This protein binds this small molecule.
Small molecule (SMILES): CC(C)[C@H](NC(=O)[C@@H](NC(=O)[C@H](C)NC(=O)[C@@H]1CCCN1C(=O)[C@H](C)N)[C@@H](C)OP(=O)(O)O)C(=O)O

Sequence of chain 1.A:
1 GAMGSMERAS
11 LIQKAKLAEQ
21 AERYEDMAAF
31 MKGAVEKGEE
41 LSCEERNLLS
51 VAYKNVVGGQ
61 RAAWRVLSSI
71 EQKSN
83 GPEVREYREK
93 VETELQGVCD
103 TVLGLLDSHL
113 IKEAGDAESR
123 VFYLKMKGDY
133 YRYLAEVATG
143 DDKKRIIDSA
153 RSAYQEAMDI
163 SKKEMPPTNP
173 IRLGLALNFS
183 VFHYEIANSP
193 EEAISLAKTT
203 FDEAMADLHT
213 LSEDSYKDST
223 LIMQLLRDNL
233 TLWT

Binding-site contacts:
Ligand atom CG2 contacts residue GLY176 of chain 1.A at 3.3 Å.
Ligand atom P contacts residue ARG61 of chain 1.A at 3.5 Å.
Ligand atom C contacts residue ASN180 of chain 1.A at 3.8 Å.
Ligand atom CB contacts residue ASN180 of chain 1.A at 3.3 Å.
Ligand atom O2P contacts residue ARG134 of chain 1.A at 2.9 Å (salt-bridge).
Ligand atom CA contacts residue LEU179 of chain 1.A at 3.7 Å (hydrophobic).
Ligand atom CB contacts residue ASN231 of chain 1.A at 3.6 Å.
Ligand atom CG1 contacts residue LEU227 of chain 1.A at 3.2 Å (hydrophobic).
Ligand atom CG2 contacts residue VAL183 of chain 1.A at 3.8 Å (hydrophobic).
Ligand atom OXT contacts residue LYS54 of chain 1.A at 3.8 Å.
Ligand atom O contacts residue ASN180 of chain 1.A at 2.7 Å (h-bond).
Ligand atom O contacts residue LYS127 of chain 1.A at 2.8 Å (salt-bridge).
Ligand atom O3P contacts residue TYR135 of chain 1.A at 2.6 Å (h-bond).
Ligand atom N contacts residue LEU179 of chain 1.A at 3.8 Å.
Ligand atom CB contacts residue VAL183 of chain 1.A at 3.9 Å (hydrophobic).
Ligand atom CG2 contacts residue ASN180 of chain 1.A at 3.6 Å.
Ligand atom O2P contacts residue ARG61 of chain 1.A at 2.8 Å (salt-bridge).
Ligand atom CB contacts residue ASN231 of chain 1.A at 3.8 Å.
Ligand atom CA contacts residue ASN231 of chain 1.A at 3.6 Å.
Ligand atom O1P contacts residue ARG61 of chain 1.A at 2.7 Å (salt-bridge).
Ligand atom C contacts residue ASN180 of chain 1.A at 3.5 Å.
Ligand atom CG contacts residue VAL183 of chain 1.A at 3.8 Å (hydrophobic).
Ligand atom O contacts residue LYS54 of chain 1.A at 3.5 Å (salt-bridge).
Ligand atom C contacts residue LYS127 of chain 1.A at 3.7 Å.
Ligand atom P contacts residue TYR135 of chain 1.A at 3.8 Å.
Ligand atom OG1 contacts residue LYS54 of chain 1.A at 3.8 Å.
Ligand atom N contacts residue ASN180 of chain 1.A at 2.9 Å (h-bond).
Ligand atom CA contacts residue ASN180 of chain 1.A at 3.1 Å.
Ligand atom O1P contacts residue LYS54 of chain 1.A at 3.2 Å (salt-bridge).
Ligand atom C contacts residue ASN231 of chain 1.A at 3.7 Å.
Ligand atom P contacts residue ARG134 of chain 1.A at 3.8 Å.
Ligand atom CG1 contacts residue LEU179 of chain 1.A at 3.8 Å (hydrophobic).
Ligand atom O contacts residue LEU179 of chain 1.A at 3.5 Å.
Ligand atom CG1 contacts residue 0AW1 of chain 1.C at 3.9 Å.
Ligand atom O contacts residue ASN231 of chain 1.A at 3.1 Å (h-bond).
Ligand atom O contacts residue VAL183 of chain 1.A at 3.4 Å.
Ligand atom O3P contacts residue ARG134 of chain 1.A at 2.7 Å (salt-bridge).
Ligand atom CG2 contacts residue ARG134 of chain 1.A at 3.7 Å.
Ligand atom CA contacts residue ASN231 of chain 1.A at 3.8 Å.
Ligand atom N contacts residue ASN231 of chain 1.A at 2.9 Å (h-bond).